Binding-site contacts:
Ligand atom C contacts residue THR134 of chain 1.B at 3.8 Å.
Ligand atom N contacts residue TYR82 of chain 1.B at 4.0 Å.
Ligand atom CG3 contacts residue LEU92 of chain 1.B at 4.3 Å (hydrophobic).
Ligand atom N contacts residue ASP160 of chain 1.B at 2.7 Å (salt-bridge).
Ligand atom CG3 contacts residue ASP160 of chain 1.B at 3.4 Å.
Ligand atom N contacts residue TYR131 of chain 1.B at 2.9 Å (h-bond).
Ligand atom CA contacts residue TYR82 of chain 1.B at 3.7 Å (hydrophobic).
Ligand atom CD1 contacts residue TYR82 of chain 1.B at 4.0 Å (hydrophobic).
Ligand atom CG2 contacts residue VAL135 of chain 1.B at 3.8 Å (hydrophobic).
Ligand atom CD1 contacts residue ILE110 of chain 1.B at 4.2 Å (hydrophobic).
Ligand atom CA contacts residue ASP160 of chain 1.B at 3.7 Å.
Ligand atom C contacts residue LYS113 of chain 1.B at 4.0 Å.
Ligand atom CG3 contacts residue TYR82 of chain 1.B at 3.6 Å (hydrophobic).
Ligand atom O contacts residue LYS113 of chain 1.B at 2.8 Å.
Ligand atom CG2 contacts residue THR134 of chain 1.B at 3.8 Å.
Ligand atom O contacts residue TRP115 of chain 1.B at 2.9 Å (h-bond).
Ligand atom CA contacts residue TYR131 of chain 1.B at 3.3 Å (hydrophobic).
Ligand atom CG3 contacts residue ASP133 of chain 1.B at 3.6 Å.
Ligand atom N contacts residue ASN80 of chain 1.B at 4.4 Å.
Ligand atom CB contacts residue ASP133 of chain 1.B at 3.7 Å.
Ligand atom C contacts residue TRP115 of chain 1.B at 3.8 Å (hydrophobic).
Ligand atom CA contacts residue TRP115 of chain 1.B at 3.9 Å (hydrophobic).
Ligand atom CB contacts residue ASP160 of chain 1.B at 4.2 Å.
Ligand atom O contacts residue TYR131 of chain 1.B at 3.9 Å.
Ligand atom CD1 contacts residue LEU108 of chain 1.B at 4.2 Å (hydrophobic).
Ligand atom OXT contacts residue TYR131 of chain 1.B at 3.4 Å.
Ligand atom CG3 contacts residue ASN80 of chain 1.B at 3.9 Å.
Ligand atom CG2 contacts residue ASP133 of chain 1.B at 3.4 Å.
Ligand atom CA contacts residue ASP133 of chain 1.B at 3.6 Å.
Ligand atom N contacts residue ASP133 of chain 1.B at 2.8 Å (salt-bridge).
Ligand atom CD1 contacts residue TRP115 of chain 1.B at 4.0 Å (hydrophobic).
Ligand atom O contacts residue THR134 of chain 1.B at 4.1 Å.
Ligand atom C contacts residue ASP133 of chain 1.B at 4.0 Å.
Ligand atom C contacts residue TYR131 of chain 1.B at 3.5 Å (hydrophobic).
Ligand atom CG1 contacts residue TYR82 of chain 1.B at 3.8 Å (hydrophobic).
Ligand atom CD1 contacts residue VAL90 of chain 1.B at 3.9 Å (hydrophobic).
Ligand atom OXT contacts residue ASP133 of chain 1.B at 3.5 Å (salt-bridge).
Ligand atom CB contacts residue TYR82 of chain 1.B at 4.2 Å (hydrophobic).
Ligand atom OXT contacts residue THR134 of chain 1.B at 3.0 Å (h-bond).
Ligand atom CG1 contacts residue TRP115 of chain 1.B at 3.6 Å (hydrophobic).

Sequence of chain 1.B:
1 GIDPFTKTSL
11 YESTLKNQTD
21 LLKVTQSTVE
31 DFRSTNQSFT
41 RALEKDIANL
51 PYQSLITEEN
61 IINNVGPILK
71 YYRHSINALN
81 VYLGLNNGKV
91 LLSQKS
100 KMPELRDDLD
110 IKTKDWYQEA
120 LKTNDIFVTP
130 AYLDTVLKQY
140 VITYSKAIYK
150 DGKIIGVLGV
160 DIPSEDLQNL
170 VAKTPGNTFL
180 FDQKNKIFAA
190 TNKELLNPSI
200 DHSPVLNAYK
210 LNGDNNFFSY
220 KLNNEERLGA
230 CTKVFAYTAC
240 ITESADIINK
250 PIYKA

A small-molecule ligand and the protein it binds are described below.
Small molecule (SMILES): CCC(C)(C)[C@H](N)C(=O)O